Binding-site contacts:
Ligand atom CAK contacts residue SER120 of chain 1.C at 3.5 Å.
Ligand atom CAF contacts residue GLU117 of chain 1.C at 3.5 Å.
Ligand atom CAM contacts residue ILE43 of chain 1.C at 3.9 Å (hydrophobic).
Ligand atom NAI contacts residue LEU119 of chain 1.C at 2.7 Å (h-bond).
Ligand atom CAD contacts residue PHE116 of chain 1.C at 3.8 Å (hydrophobic).
Ligand atom CAN contacts residue LEU119 of chain 1.C at 4.1 Å (hydrophobic).
Ligand atom NAH contacts residue LEU172 of chain 1.C at 3.8 Å.
Ligand atom NAH contacts residue MET118 of chain 1.C at 4.1 Å.
Ligand atom CAK contacts residue LEU119 of chain 1.C at 3.5 Å (hydrophobic).
Ligand atom CAD contacts residue VAL184 of chain 1.C at 3.3 Å (hydrophobic).
Ligand atom NAB contacts residue LYS66 of chain 1.C at 4.0 Å.
Ligand atom SAJ contacts residue ILE43 of chain 1.C at 3.6 Å.
Ligand atom CAE contacts residue ALA64 of chain 1.C at 3.9 Å (hydrophobic).
Ligand atom NAH contacts residue ALA64 of chain 1.C at 3.9 Å.
Ligand atom CAK contacts residue MET118 of chain 1.C at 3.6 Å (hydrophobic).
Ligand atom CAN contacts residue ALA64 of chain 1.C at 3.4 Å (hydrophobic).
Ligand atom OAC contacts residue MET118 of chain 1.C at 3.5 Å.
Ligand atom CAO contacts residue LEU172 of chain 1.C at 3.8 Å (hydrophobic).
Ligand atom NAH contacts residue LEU119 of chain 1.C at 3.3 Å (h-bond).
Ligand atom NAI contacts residue MET118 of chain 1.C at 3.3 Å.
Ligand atom OAC contacts residue SER120 of chain 1.C at 3.6 Å.
Ligand atom CAM contacts residue LEU172 of chain 1.C at 3.8 Å (hydrophobic).
Ligand atom CAE contacts residue PHE116 of chain 1.C at 3.6 Å (hydrophobic).
Ligand atom SAJ contacts residue LEU172 of chain 1.C at 3.9 Å.
Ligand atom CAN contacts residue LEU172 of chain 1.C at 3.8 Å (hydrophobic).
Ligand atom CAM contacts residue LEU119 of chain 1.C at 3.5 Å (hydrophobic).
Ligand atom NAB contacts residue VAL184 of chain 1.C at 3.5 Å.
Ligand atom CAG contacts residue ALA64 of chain 1.C at 4.1 Å (hydrophobic).
Ligand atom CAO contacts residue ALA64 of chain 1.C at 3.8 Å (hydrophobic).
Ligand atom NAB contacts residue PHE116 of chain 1.C at 3.5 Å.
Ligand atom CAF contacts residue ALA64 of chain 1.C at 3.5 Å (hydrophobic).
Ligand atom CAA contacts residue ILE43 of chain 1.C at 4.0 Å (hydrophobic).
Ligand atom CAG contacts residue VAL51 of chain 1.C at 3.9 Å (hydrophobic).
Ligand atom NAI contacts residue SER120 of chain 1.C at 3.4 Å (h-bond).
Ligand atom CAE contacts residue VAL184 of chain 1.C at 3.9 Å (hydrophobic).
Ligand atom CAM contacts residue MET118 of chain 1.C at 4.1 Å (hydrophobic).
Ligand atom CAM contacts residue SER120 of chain 1.C at 3.9 Å.
Ligand atom CAE contacts residue VAL100 of chain 1.C at 4.0 Å (hydrophobic).
Ligand atom OAC contacts residue LEU119 of chain 1.C at 3.5 Å (h-bond).
Ligand atom CAL contacts residue VAL184 of chain 1.C at 3.7 Å (hydrophobic).

Sequence of chain 1.C:
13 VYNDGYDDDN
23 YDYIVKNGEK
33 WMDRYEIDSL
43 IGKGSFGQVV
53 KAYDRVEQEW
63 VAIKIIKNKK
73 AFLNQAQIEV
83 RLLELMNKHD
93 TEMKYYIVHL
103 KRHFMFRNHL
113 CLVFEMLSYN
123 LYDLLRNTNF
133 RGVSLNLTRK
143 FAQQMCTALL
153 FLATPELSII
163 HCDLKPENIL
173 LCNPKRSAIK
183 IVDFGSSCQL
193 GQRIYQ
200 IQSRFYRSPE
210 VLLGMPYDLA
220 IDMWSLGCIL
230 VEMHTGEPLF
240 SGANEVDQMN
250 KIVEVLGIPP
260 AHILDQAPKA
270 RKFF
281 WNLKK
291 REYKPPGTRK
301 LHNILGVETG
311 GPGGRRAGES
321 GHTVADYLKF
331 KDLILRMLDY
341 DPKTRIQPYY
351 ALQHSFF

The protein below binds the small molecule below.
Small molecule (SMILES): CC(=O)N=c1[nH]c2ccc(C#N)cc2s1